Sequence of chain 1.B:
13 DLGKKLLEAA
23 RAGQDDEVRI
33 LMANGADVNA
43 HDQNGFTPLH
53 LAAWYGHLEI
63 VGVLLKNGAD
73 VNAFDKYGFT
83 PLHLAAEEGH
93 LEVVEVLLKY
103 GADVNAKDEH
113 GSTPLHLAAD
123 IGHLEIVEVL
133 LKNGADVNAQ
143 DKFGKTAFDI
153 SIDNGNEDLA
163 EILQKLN

This small molecule binds to this protein.
Small molecule (SMILES): OC[C@H]1O[C@H](O[C@H]2O[C@H](CO)[C@@H](O)[C@H](O)[C@H]2O)[C@H](O)[C@@H](O)[C@@H]1O

Binding-site contacts:
Ligand atom C3 contacts residue GLY58 of chain 1.B at 3.7 Å.
Ligand atom O3 contacts residue GLY58 of chain 1.B at 3.6 Å (h-bond).
Ligand atom C4 contacts residue GLY58 of chain 1.B at 3.4 Å.
Ligand atom O2 contacts residue GLY58 of chain 1.B at 4.5 Å.
Ligand atom O3 contacts residue HIS59 of chain 1.B at 4.5 Å.
Ligand atom C2 contacts residue GLY58 of chain 1.B at 3.4 Å.
Ligand atom O5 contacts residue HIS92 of chain 1.B at 3.1 Å (h-bond).
Ligand atom C6 contacts residue HIS92 of chain 1.B at 4.0 Å.
Ligand atom O6 contacts residue TYR57 of chain 1.B at 3.3 Å (h-bond).
Ligand atom C5 contacts residue HIS92 of chain 1.B at 4.2 Å.
Ligand atom C1 contacts residue TYR57 of chain 1.B at 3.6 Å (hydrophobic).
Ligand atom O2 contacts residue TYR57 of chain 1.B at 3.6 Å.
Ligand atom O5 contacts residue TYR57 of chain 1.B at 4.3 Å.
Ligand atom O6 contacts residue HIS92 of chain 1.B at 3.1 Å (h-bond).
Ligand atom O5 contacts residue GLY58 of chain 1.B at 3.8 Å.
Ligand atom O2 contacts residue HIS59 of chain 1.B at 4.1 Å.
Ligand atom C6 contacts residue GLY58 of chain 1.B at 4.5 Å.
Ligand atom C2 contacts residue TYR57 of chain 1.B at 3.5 Å (hydrophobic).
Ligand atom C1 contacts residue HIS92 of chain 1.B at 3.7 Å.
Ligand atom C1 contacts residue GLY58 of chain 1.B at 4.1 Å.
Ligand atom O1 contacts residue HIS92 of chain 1.B at 4.3 Å.
Ligand atom C5 contacts residue GLY58 of chain 1.B at 4.1 Å.
Ligand atom O4 contacts residue GLY58 of chain 1.B at 4.5 Å.
Ligand atom O6 contacts residue GLY91 of chain 1.B at 4.1 Å.